Binding-site contacts:
Ligand atom N2 contacts residue GLN567 of chain 1.C at 4.4 Å.
Ligand atom N2 contacts residue ARG315 of chain 1.C at 3.5 Å (salt-bridge).
Ligand atom C3 contacts residue GLN567 of chain 1.C at 4.1 Å.
Ligand atom C4 contacts residue ASN318 of chain 1.C at 4.2 Å.
Ligand atom C3 contacts residue ASN318 of chain 1.C at 3.8 Å.
Ligand atom O3 contacts residue ASN318 of chain 1.C at 4.4 Å.
Ligand atom O5 contacts residue ILE319 of chain 1.C at 4.2 Å.
Ligand atom C7 contacts residue ASN318 of chain 1.C at 3.7 Å.
Ligand atom O5 contacts residue ASN318 of chain 1.C at 2.4 Å (h-bond).
Ligand atom C6 contacts residue ILE319 of chain 1.C at 4.4 Å (hydrophobic).
Ligand atom N2 contacts residue ASN318 of chain 1.C at 3.0 Å (h-bond).
Ligand atom C2 contacts residue ASN318 of chain 1.C at 2.5 Å.
Ligand atom O3 contacts residue THR568 of chain 1.C at 3.6 Å.
Ligand atom C2 contacts residue GLN567 of chain 1.C at 3.7 Å.
Ligand atom C8 contacts residue ARG315 of chain 1.C at 4.1 Å.
Ligand atom O3 contacts residue GLN567 of chain 1.C at 3.1 Å (h-bond).
Ligand atom C5 contacts residue ASN318 of chain 1.C at 3.6 Å.
Ligand atom O7 contacts residue ASN318 of chain 1.C at 3.9 Å.
Ligand atom C1 contacts residue ASN318 of chain 1.C at 1.4 Å.
Ligand atom C7 contacts residue ARG315 of chain 1.C at 4.3 Å.
Ligand atom C3 contacts residue THR568 of chain 1.C at 4.4 Å.
Ligand atom C2 contacts residue ARG315 of chain 1.C at 4.3 Å.

Sequence of chain 1.C:
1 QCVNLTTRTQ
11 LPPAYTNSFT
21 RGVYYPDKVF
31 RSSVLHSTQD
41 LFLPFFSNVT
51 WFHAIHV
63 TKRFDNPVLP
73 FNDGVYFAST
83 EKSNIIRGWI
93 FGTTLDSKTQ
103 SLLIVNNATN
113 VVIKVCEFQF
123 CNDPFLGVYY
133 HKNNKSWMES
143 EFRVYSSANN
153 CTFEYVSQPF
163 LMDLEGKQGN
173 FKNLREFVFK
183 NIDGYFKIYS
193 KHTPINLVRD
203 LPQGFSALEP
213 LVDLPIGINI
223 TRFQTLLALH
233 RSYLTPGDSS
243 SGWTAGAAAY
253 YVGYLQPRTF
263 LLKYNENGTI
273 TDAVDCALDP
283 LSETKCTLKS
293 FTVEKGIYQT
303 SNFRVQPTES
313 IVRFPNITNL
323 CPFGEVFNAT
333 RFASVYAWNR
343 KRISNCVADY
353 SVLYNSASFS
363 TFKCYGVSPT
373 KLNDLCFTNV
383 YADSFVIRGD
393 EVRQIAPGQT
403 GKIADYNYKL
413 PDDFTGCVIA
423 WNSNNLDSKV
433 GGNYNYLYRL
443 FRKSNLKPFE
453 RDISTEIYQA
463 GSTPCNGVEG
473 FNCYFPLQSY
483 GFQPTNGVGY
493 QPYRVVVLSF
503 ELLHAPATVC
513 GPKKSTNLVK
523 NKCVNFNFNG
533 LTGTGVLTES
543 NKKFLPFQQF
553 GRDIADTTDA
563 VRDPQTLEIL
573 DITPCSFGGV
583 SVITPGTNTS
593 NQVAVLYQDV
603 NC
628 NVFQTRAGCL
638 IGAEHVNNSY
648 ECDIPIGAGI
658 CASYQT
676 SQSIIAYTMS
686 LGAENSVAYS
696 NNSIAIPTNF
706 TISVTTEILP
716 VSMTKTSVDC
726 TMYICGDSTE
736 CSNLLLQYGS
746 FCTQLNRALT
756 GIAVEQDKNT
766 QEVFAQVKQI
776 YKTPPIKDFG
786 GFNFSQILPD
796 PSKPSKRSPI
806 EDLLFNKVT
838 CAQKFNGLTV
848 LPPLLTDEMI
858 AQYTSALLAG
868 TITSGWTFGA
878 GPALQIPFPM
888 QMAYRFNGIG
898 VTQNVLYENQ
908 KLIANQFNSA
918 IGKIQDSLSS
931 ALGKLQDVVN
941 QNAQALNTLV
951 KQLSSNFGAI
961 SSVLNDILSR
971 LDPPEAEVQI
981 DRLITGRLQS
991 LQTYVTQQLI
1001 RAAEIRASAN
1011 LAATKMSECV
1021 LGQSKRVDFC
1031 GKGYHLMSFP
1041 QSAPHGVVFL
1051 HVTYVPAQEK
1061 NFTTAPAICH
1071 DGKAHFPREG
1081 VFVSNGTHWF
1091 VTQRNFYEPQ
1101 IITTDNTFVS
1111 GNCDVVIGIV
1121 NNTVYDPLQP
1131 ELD

The small molecule below binds the protein below.
Small molecule (SMILES): CC(=O)N[C@@H]1[C@@H](O)[C@H](O)[C@@H](CO)O[C@H]1O